Binding-site contacts:
Ligand atom C5' contacts residue THR131 of chain 1.A at 3.2 Å.
Ligand atom C2 contacts residue PHE48 of chain 1.A at 3.2 Å (hydrophobic).
Ligand atom C1' contacts residue TYR75 of chain 1.A at 3.3 Å (hydrophobic).
Ligand atom C8 contacts residue PHE187 of chain 1.B at 3.4 Å (hydrophobic).
Ligand atom N7 contacts residue PHE187 of chain 1.B at 3.5 Å.
Ligand atom O2' contacts residue TYR75 of chain 1.A at 3.6 Å (h-bond).
Ligand atom C6 contacts residue PHE228 of chain 1.B at 3.4 Å (hydrophobic).
Ligand atom N6 contacts residue LEU250 of chain 1.B at 3.0 Å (h-bond).
Ligand atom O5' contacts residue TRP132 of chain 1.A at 3.6 Å.
Ligand atom C1 contacts residue ARG252 of chain 1.B at 3.1 Å.
Ligand atom O2' contacts residue ASP14 of chain 1.A at 2.9 Å (salt-bridge).
Ligand atom O3' contacts residue TYR73 of chain 1.A at 3.4 Å.
Ligand atom N7 contacts residue ASN189 of chain 1.B at 2.9 Å (h-bond).
Ligand atom O4' contacts residue THR131 of chain 1.A at 3.7 Å.
Ligand atom C4' contacts residue TYR75 of chain 1.A at 3.2 Å (hydrophobic).
Ligand atom O4' contacts residue THR78 of chain 1.A at 3.5 Å.
Ligand atom C6 contacts residue PHE48 of chain 1.A at 3.4 Å (hydrophobic).
Ligand atom O5' contacts residue THR78 of chain 1.A at 3.7 Å.
Ligand atom N7 contacts residue PHE228 of chain 1.B at 3.5 Å.
Ligand atom C5 contacts residue PHE228 of chain 1.B at 3.7 Å (hydrophobic).
Ligand atom C4 contacts residue PHE228 of chain 1.B at 3.6 Å (hydrophobic).
Ligand atom N3 contacts residue PHE48 of chain 1.A at 3.3 Å.
Ligand atom C2 contacts residue ARG252 of chain 1.B at 3.7 Å.
Ligand atom O5' contacts residue GLY134 of chain 1.A at 3.1 Å (h-bond).
Ligand atom C3' contacts residue ASP14 of chain 1.A at 3.7 Å.
Ligand atom N6 contacts residue ASN189 of chain 1.B at 2.9 Å (h-bond).
Ligand atom O4' contacts residue TYR75 of chain 1.A at 3.4 Å (h-bond).
Ligand atom C1 contacts residue PHE48 of chain 1.A at 3.3 Å (hydrophobic).
Ligand atom N3 contacts residue PRO76 of chain 1.A at 3.4 Å.
Ligand atom C5 contacts residue PHE48 of chain 1.A at 3.4 Å (hydrophobic).
Ligand atom C5' contacts residue TRP132 of chain 1.A at 3.6 Å (hydrophobic).
Ligand atom O5' contacts residue TYR133 of chain 1.A at 3.6 Å.
Ligand atom C2' contacts residue PHE187 of chain 1.B at 3.5 Å (hydrophobic).
Ligand atom C1 contacts residue PHE228 of chain 1.B at 3.5 Å (hydrophobic).
Ligand atom C8 contacts residue ASN189 of chain 1.B at 3.8 Å.
Ligand atom C2 contacts residue PHE228 of chain 1.B at 3.6 Å (hydrophobic).
Ligand atom O3' contacts residue ASP14 of chain 1.A at 3.0 Å (salt-bridge).
Ligand atom N6 contacts residue PHE228 of chain 1.B at 3.5 Å.
Ligand atom C4 contacts residue PHE48 of chain 1.A at 3.4 Å (hydrophobic).
Ligand atom O3' contacts residue TYR75 of chain 1.A at 3.1 Å (h-bond).

Sequence of chain 1.B:
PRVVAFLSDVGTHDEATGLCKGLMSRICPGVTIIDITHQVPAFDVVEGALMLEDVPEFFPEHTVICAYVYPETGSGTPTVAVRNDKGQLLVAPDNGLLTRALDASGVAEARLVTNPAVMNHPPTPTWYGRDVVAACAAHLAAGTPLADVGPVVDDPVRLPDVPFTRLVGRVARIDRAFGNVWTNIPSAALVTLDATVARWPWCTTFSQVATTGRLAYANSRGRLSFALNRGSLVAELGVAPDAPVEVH

Sequence of chain 1.A:
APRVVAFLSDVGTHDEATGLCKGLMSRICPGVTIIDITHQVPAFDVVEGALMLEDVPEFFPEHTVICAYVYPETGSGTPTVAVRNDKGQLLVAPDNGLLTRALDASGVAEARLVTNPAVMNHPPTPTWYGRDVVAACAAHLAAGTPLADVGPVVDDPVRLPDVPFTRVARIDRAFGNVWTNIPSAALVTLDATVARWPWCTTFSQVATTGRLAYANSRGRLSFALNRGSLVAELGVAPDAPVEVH

This protein binds this small molecule.
Small molecule (SMILES): Nc1ccnc2c1ncn2[C@@H]1O[C@H](CO)[C@@H](O)[C@H]1O